Binding-site contacts:
Ligand atom O contacts residue LEU16 of chain 3.B at 3.9 Å.
Ligand atom N contacts residue SER20 of chain 3.B at 3.8 Å.
Ligand atom N contacts residue ILE19 of chain 3.B at 4.4 Å.
Ligand atom N contacts residue LEU16 of chain 3.B at 3.8 Å.
Ligand atom O contacts residue ILE19 of chain 3.B at 4.0 Å.

Sequence of chain 3.B:
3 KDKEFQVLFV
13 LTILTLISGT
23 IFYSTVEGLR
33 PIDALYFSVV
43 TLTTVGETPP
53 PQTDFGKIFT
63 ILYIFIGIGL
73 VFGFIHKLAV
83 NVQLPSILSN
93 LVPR

A small-molecule ligand and the protein it binds are described below.
Small molecule (SMILES): NCC(=O)O